Sequence of chain 15.D:
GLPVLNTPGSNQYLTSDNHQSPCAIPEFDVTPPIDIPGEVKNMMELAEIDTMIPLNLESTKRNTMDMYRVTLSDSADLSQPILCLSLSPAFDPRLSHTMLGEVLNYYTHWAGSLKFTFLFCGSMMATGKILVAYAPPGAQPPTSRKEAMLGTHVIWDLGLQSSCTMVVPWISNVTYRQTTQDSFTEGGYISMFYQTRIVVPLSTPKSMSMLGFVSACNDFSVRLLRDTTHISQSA

Sequence of chain 14.D:
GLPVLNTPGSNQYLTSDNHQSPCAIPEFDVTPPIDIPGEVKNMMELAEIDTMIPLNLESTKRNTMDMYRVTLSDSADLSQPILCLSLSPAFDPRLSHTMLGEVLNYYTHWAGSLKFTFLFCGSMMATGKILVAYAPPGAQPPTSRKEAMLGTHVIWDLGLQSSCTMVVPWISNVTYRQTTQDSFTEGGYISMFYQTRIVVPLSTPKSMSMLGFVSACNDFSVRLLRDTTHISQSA

A small-molecule ligand and the protein it binds are described below.
Small molecule (SMILES): CCOC(=O)c1ccc(OCCCCC2CCN(c3ccc(C)nn3)CC2)cc1

Sequence of chain 14.B:
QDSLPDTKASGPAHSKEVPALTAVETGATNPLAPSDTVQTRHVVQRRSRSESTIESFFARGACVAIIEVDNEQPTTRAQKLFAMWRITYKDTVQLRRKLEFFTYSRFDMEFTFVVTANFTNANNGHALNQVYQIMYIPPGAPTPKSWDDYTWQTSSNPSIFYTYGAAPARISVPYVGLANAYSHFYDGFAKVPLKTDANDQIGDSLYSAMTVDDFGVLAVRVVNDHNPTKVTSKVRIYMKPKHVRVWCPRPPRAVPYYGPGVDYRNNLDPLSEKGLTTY

Binding-site contacts:
Ligand atom C3 contacts residue TYR157 of chain 14.B at 3.5 Å (hydrophobic).
Ligand atom C14 contacts residue PHE236 of chain 14.B at 3.9 Å (hydrophobic).
Ligand atom C9 contacts residue ILE108 of chain 14.B at 3.5 Å (hydrophobic).
Ligand atom C8 contacts residue PHE132 of chain 14.B at 3.4 Å (hydrophobic).
Ligand atom C26 contacts residue THR109 of chain 14.B at 3.7 Å.
Ligand atom C9 contacts residue TYR157 of chain 14.B at 3.8 Å (hydrophobic).
Ligand atom N6 contacts residue VAL194 of chain 14.B at 3.7 Å.
Ligand atom C21 contacts residue TYR203 of chain 14.B at 3.8 Å (hydrophobic).
Ligand atom N4 contacts residue LEU239 of chain 14.B at 3.8 Å.
Ligand atom C1 contacts residue PRO179 of chain 14.B at 3.9 Å (hydrophobic).
Ligand atom C4 contacts residue ALA24 of chain 14.D at 3.8 Å (hydrophobic).
Ligand atom C23 contacts residue TYR110 of chain 14.B at 3.3 Å (hydrophobic).
Ligand atom C20 contacts residue PHE236 of chain 14.B at 3.2 Å (hydrophobic).
Ligand atom C8 contacts residue ILE108 of chain 14.B at 3.8 Å (hydrophobic).
Ligand atom C14 contacts residue VAL197 of chain 14.B at 3.6 Å (hydrophobic).
Ligand atom C10 contacts residue VAL194 of chain 14.B at 3.7 Å (hydrophobic).
Ligand atom C22 contacts residue TYR203 of chain 14.B at 3.5 Å (hydrophobic).
Ligand atom C22 contacts residue PHE236 of chain 14.B at 3.9 Å (hydrophobic).
Ligand atom C10 contacts residue TYR157 of chain 14.B at 3.6 Å (hydrophobic).
Ligand atom C19 contacts residue TYR110 of chain 14.B at 3.7 Å (hydrophobic).
Ligand atom C7 contacts residue PHE132 of chain 14.B at 3.6 Å (hydrophobic).
Ligand atom C1 contacts residue ILE181 of chain 14.B at 3.4 Å (hydrophobic).
Ligand atom C4 contacts residue TYR157 of chain 14.B at 3.4 Å (hydrophobic).
Ligand atom O25 contacts residue TYR110 of chain 14.B at 3.0 Å.
Ligand atom C3 contacts residue ALA24 of chain 14.D at 3.7 Å (hydrophobic).
Ligand atom C3 contacts residue PRO179 of chain 14.B at 3.7 Å (hydrophobic).
Ligand atom C11 contacts residue TYR157 of chain 14.B at 3.6 Å (hydrophobic).
Ligand atom C1 contacts residue ILE155 of chain 14.B at 3.7 Å (hydrophobic).
Ligand atom C23 contacts residue PHE236 of chain 14.B at 3.5 Å (hydrophobic).
Ligand atom C11 contacts residue VAL194 of chain 14.B at 3.7 Å (hydrophobic).
Ligand atom C19 contacts residue PHE236 of chain 14.B at 3.5 Å (hydrophobic).
Ligand atom C12 contacts residue PHE236 of chain 14.B at 3.8 Å (hydrophobic).
Ligand atom C27 contacts residue THR109 of chain 14.B at 3.5 Å.
Ligand atom C20 contacts residue TYR110 of chain 14.B at 3.5 Å (hydrophobic).
Ligand atom N3 contacts residue ILE192 of chain 14.B at 3.8 Å.
Ligand atom C13 contacts residue VAL197 of chain 14.B at 3.6 Å (hydrophobic).
Ligand atom N4 contacts residue ILE192 of chain 14.B at 3.6 Å.
Ligand atom C21 contacts residue PHE236 of chain 14.B at 3.4 Å (hydrophobic).
Ligand atom O24 contacts residue TYR110 of chain 14.B at 3.9 Å.
Ligand atom O24 contacts residue PHE236 of chain 14.B at 3.7 Å.